This protein binds this small molecule.
Small molecule (SMILES): CCCC(C)=O

Sequence of chain 2.D:
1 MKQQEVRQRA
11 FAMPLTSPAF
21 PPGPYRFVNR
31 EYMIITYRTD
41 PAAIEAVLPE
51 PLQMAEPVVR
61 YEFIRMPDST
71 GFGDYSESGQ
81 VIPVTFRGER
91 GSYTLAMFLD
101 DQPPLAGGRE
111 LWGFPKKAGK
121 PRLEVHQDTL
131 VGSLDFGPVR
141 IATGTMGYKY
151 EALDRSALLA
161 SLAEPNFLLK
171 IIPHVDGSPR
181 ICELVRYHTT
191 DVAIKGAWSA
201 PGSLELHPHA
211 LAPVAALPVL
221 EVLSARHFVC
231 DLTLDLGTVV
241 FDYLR

Binding-site contacts:
Ligand atom O6 contacts residue ARG30 of chain 2.D at 3.1 Å (salt-bridge).
Ligand atom O6 contacts residue TYR75 of chain 2.D at 3.9 Å.
Ligand atom C1 contacts residue GLY108 of chain 2.D at 4.2 Å.
Ligand atom C1 contacts residue PRO104 of chain 2.D at 3.8 Å (hydrophobic).
Ligand atom C5 contacts residue MET97 of chain 2.D at 3.5 Å (hydrophobic).
Ligand atom C3 contacts residue TYR75 of chain 2.D at 3.7 Å (hydrophobic).
Ligand atom C5 contacts residue LEU234 of chain 2.D at 4.3 Å (hydrophobic).
Ligand atom C5 contacts residue LYS116 of chain 2.D at 3.9 Å.
Ligand atom C3 contacts residue LEU99 of chain 2.D at 4.4 Å (hydrophobic).
Ligand atom C1 contacts residue LYS116 of chain 2.D at 2.5 Å.
Ligand atom C3 contacts residue MET66 of chain 2.D at 4.2 Å (hydrophobic).
Ligand atom C4 contacts residue MET66 of chain 2.D at 4.2 Å (hydrophobic).
Ligand atom C2 contacts residue TYR75 of chain 2.D at 4.1 Å (hydrophobic).
Ligand atom C2 contacts residue LYS116 of chain 2.D at 1.2 Å.
Ligand atom C2 contacts residue GLY108 of chain 2.D at 4.4 Å.
Ligand atom C2 contacts residue LEU99 of chain 2.D at 4.3 Å (hydrophobic).
Ligand atom C4 contacts residue LYS116 of chain 2.D at 3.4 Å.
Ligand atom C4 contacts residue PHE114 of chain 2.D at 4.5 Å (hydrophobic).
Ligand atom C1 contacts residue TYR75 of chain 2.D at 3.9 Å (hydrophobic).
Ligand atom O6 contacts residue LEU234 of chain 2.D at 3.8 Å.
Ligand atom O6 contacts residue MET66 of chain 2.D at 3.9 Å.
Ligand atom C2 contacts residue PHE114 of chain 2.D at 4.3 Å (hydrophobic).
Ligand atom C4 contacts residue LEU234 of chain 2.D at 4.1 Å (hydrophobic).
Ligand atom C4 contacts residue ARG30 of chain 2.D at 4.1 Å.
Ligand atom C3 contacts residue LYS116 of chain 2.D at 2.2 Å.
Ligand atom C5 contacts residue PHE114 of chain 2.D at 3.3 Å (hydrophobic).
Ligand atom O6 contacts residue PHE27 of chain 2.D at 4.0 Å.
Ligand atom C1 contacts residue LEU234 of chain 2.D at 4.1 Å (hydrophobic).
Ligand atom C5 contacts residue ARG30 of chain 2.D at 4.3 Å.
Ligand atom C1 contacts residue TRP112 of chain 2.D at 4.5 Å (hydrophobic).
Ligand atom C4 contacts residue TYR75 of chain 2.D at 4.3 Å (hydrophobic).
Ligand atom C2 contacts residue PRO104 of chain 2.D at 3.8 Å (hydrophobic).
Ligand atom C1 contacts residue PHE72 of chain 2.D at 4.2 Å (hydrophobic).
Ligand atom O6 contacts residue LYS116 of chain 2.D at 4.4 Å.
Ligand atom C1 contacts residue PHE114 of chain 2.D at 4.5 Å (hydrophobic).